Sequence of chain 1.F:
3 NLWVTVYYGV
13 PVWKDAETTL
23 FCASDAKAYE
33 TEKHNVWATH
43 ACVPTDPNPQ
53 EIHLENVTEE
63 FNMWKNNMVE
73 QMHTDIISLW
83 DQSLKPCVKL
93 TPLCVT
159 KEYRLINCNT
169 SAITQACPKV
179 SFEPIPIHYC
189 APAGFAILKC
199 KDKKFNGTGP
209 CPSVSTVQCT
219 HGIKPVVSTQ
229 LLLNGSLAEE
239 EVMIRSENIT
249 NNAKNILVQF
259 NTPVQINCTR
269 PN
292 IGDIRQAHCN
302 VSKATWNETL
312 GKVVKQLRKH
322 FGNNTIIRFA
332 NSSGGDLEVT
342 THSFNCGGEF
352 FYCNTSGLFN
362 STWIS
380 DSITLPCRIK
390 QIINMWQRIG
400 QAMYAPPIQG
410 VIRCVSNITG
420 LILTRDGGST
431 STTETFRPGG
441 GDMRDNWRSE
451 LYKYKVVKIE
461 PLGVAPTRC

This small molecule binds to this protein.
Small molecule (SMILES): CC(=O)N[C@H]1[C@H](O[C@H]2[C@H](O)[C@@H](NC(C)=O)CO[C@@H]2CO)O[C@H](CO)[C@@H](O[C@@H]2O[C@H](CO)[C@@H](O)[C@H](O[C@H]3O[C@H](CO)[C@@H](O)[C@H](O)[C@@H]3O[C@H]3O[C@H](CO)[C@@H](O)[C@H](O)[C@@H]3O)[C@@H]2O)[C@@H]1O

Binding-site contacts:
Ligand atom C6 contacts residue NAG1 of chain 1.BB at 3.7 Å.
Ligand atom O4 contacts residue GLN408 of chain 1.F at 1.8 Å (h-bond).
Ligand atom O5 contacts residue GLN408 of chain 1.F at 3.5 Å (h-bond).
Ligand atom O7 contacts residue VAL414 of chain 1.F at 3.6 Å.
Ligand atom C3 contacts residue ASN232 of chain 1.F at 3.8 Å.
Ligand atom O6 contacts residue CYS347 of chain 1.F at 2.8 Å (h-bond).
Ligand atom O6 contacts residue GLN408 of chain 1.F at 3.3 Å (h-bond).
Ligand atom C5 contacts residue ASN232 of chain 1.F at 3.6 Å.
Ligand atom C8 contacts residue LEU231 of chain 1.F at 3.7 Å (hydrophobic).
Ligand atom O5 contacts residue NAG1 of chain 1.BB at 3.7 Å.
Ligand atom O4 contacts residue VAL414 of chain 1.F at 3.6 Å.
Ligand atom C6 contacts residue GLN408 of chain 1.F at 3.1 Å.
Ligand atom O2 contacts residue GLN408 of chain 1.F at 3.5 Å (h-bond).
Ligand atom C1 contacts residue ASN232 of chain 1.F at 1.4 Å.
Ligand atom C8 contacts residue PHE345 of chain 1.F at 3.8 Å (hydrophobic).
Ligand atom O7 contacts residue ASN346 of chain 1.F at 3.8 Å.
Ligand atom O3 contacts residue GLN408 of chain 1.F at 2.7 Å (h-bond).
Ligand atom O5 contacts residue ASN232 of chain 1.F at 2.3 Å (h-bond).
Ligand atom O4 contacts residue ILE407 of chain 1.F at 3.3 Å.
Ligand atom O6 contacts residue ILE407 of chain 1.F at 3.3 Å.
Ligand atom C4 contacts residue GLN408 of chain 1.F at 1.4 Å.
Ligand atom C3 contacts residue VAL414 of chain 1.F at 3.8 Å (hydrophobic).
Ligand atom N2 contacts residue SER415 of chain 1.F at 3.4 Å (h-bond).
Ligand atom C8 contacts residue ASN346 of chain 1.F at 3.4 Å.
Ligand atom C5 contacts residue VAL414 of chain 1.F at 3.4 Å (hydrophobic).
Ligand atom O6 contacts residue NAG1 of chain 1.BB at 2.7 Å (h-bond).
Ligand atom C2 contacts residue ASN232 of chain 1.F at 2.4 Å.
Ligand atom C7 contacts residue ASN232 of chain 1.F at 3.7 Å.
Ligand atom O6 contacts residue GLY348 of chain 1.F at 3.6 Å (h-bond).
Ligand atom C5 contacts residue NAG1 of chain 1.BB at 3.7 Å.
Ligand atom N2 contacts residue ASN232 of chain 1.F at 2.9 Å (h-bond).
Ligand atom C2 contacts residue GLN408 of chain 1.F at 3.5 Å.
Ligand atom C4 contacts residue VAL414 of chain 1.F at 3.8 Å (hydrophobic).
Ligand atom O6 contacts residue ARG412 of chain 1.F at 2.9 Å (salt-bridge).
Ligand atom C3 contacts residue GLN408 of chain 1.F at 2.5 Å.
Ligand atom O5 contacts residue ARG412 of chain 1.F at 3.7 Å.
Ligand atom C6 contacts residue GLY348 of chain 1.F at 3.7 Å.
Ligand atom C6 contacts residue GLY409 of chain 1.F at 3.5 Å.
Ligand atom O6 contacts residue GLY409 of chain 1.F at 2.9 Å (h-bond).
Ligand atom C5 contacts residue GLN408 of chain 1.F at 2.7 Å.